Binding-site contacts:
Ligand atom C1 contacts residue ASN1074 of chain 1.C at 1.4 Å.
Ligand atom C3 contacts residue ASN1074 of chain 1.C at 3.8 Å.
Ligand atom C7 contacts residue ASN1074 of chain 1.C at 3.8 Å.
Ligand atom N2 contacts residue ALA706 of chain 1.C at 4.3 Å.
Ligand atom C2 contacts residue ASN1074 of chain 1.C at 2.5 Å.
Ligand atom N2 contacts residue ASN1074 of chain 1.C at 2.9 Å (h-bond).
Ligand atom C5 contacts residue ASN1074 of chain 1.C at 3.7 Å.
Ligand atom O7 contacts residue ALA706 of chain 1.C at 3.3 Å.
Ligand atom O5 contacts residue ASN1074 of chain 1.C at 2.4 Å (h-bond).
Ligand atom C4 contacts residue ASN1074 of chain 1.C at 4.2 Å.
Ligand atom C7 contacts residue ALA706 of chain 1.C at 4.2 Å (hydrophobic).
Ligand atom C8 contacts residue ASN1074 of chain 1.C at 4.3 Å.
Ligand atom N2 contacts residue GLN895 of chain 1.B at 4.5 Å.
Ligand atom O7 contacts residue GLN895 of chain 1.B at 4.3 Å.

Sequence of chain 1.B:
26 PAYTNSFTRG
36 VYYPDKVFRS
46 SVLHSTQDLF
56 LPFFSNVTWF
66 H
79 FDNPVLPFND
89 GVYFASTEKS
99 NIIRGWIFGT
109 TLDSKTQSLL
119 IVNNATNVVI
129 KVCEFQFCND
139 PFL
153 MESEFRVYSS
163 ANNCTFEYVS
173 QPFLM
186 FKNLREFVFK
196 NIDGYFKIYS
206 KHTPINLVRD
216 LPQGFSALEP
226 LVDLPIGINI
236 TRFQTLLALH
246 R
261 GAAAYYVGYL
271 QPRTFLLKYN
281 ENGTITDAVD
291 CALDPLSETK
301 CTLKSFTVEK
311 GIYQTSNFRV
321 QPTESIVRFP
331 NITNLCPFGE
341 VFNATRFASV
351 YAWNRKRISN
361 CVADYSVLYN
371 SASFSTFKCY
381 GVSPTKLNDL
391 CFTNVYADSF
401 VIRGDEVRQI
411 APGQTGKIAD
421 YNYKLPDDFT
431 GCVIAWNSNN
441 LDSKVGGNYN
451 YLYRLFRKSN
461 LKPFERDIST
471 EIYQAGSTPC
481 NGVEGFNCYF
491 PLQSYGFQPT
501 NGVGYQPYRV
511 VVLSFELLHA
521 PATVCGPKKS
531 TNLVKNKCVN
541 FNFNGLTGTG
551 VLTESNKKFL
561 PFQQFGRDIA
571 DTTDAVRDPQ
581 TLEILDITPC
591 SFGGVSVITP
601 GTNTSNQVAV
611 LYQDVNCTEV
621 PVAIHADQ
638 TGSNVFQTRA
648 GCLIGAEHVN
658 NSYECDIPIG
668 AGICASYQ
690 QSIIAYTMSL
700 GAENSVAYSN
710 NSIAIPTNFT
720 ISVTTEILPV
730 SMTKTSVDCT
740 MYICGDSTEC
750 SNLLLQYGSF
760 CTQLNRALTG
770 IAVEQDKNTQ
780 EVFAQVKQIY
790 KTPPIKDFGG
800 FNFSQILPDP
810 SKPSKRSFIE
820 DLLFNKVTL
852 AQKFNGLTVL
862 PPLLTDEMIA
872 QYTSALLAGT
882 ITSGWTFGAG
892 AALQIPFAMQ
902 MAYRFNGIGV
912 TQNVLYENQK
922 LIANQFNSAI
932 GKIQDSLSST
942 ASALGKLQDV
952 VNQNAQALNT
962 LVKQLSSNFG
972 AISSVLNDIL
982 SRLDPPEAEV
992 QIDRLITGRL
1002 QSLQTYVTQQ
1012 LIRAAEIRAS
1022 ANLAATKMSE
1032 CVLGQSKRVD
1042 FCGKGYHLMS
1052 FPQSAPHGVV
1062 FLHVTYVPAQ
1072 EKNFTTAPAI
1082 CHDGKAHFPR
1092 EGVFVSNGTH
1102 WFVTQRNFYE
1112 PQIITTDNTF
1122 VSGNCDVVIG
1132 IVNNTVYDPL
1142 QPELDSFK

The protein below binds the small molecule below.
Small molecule (SMILES): CC(=O)N[C@@H]1[C@@H](O)[C@H](O)[C@@H](CO)O[C@H]1O

Sequence of chain 1.C:
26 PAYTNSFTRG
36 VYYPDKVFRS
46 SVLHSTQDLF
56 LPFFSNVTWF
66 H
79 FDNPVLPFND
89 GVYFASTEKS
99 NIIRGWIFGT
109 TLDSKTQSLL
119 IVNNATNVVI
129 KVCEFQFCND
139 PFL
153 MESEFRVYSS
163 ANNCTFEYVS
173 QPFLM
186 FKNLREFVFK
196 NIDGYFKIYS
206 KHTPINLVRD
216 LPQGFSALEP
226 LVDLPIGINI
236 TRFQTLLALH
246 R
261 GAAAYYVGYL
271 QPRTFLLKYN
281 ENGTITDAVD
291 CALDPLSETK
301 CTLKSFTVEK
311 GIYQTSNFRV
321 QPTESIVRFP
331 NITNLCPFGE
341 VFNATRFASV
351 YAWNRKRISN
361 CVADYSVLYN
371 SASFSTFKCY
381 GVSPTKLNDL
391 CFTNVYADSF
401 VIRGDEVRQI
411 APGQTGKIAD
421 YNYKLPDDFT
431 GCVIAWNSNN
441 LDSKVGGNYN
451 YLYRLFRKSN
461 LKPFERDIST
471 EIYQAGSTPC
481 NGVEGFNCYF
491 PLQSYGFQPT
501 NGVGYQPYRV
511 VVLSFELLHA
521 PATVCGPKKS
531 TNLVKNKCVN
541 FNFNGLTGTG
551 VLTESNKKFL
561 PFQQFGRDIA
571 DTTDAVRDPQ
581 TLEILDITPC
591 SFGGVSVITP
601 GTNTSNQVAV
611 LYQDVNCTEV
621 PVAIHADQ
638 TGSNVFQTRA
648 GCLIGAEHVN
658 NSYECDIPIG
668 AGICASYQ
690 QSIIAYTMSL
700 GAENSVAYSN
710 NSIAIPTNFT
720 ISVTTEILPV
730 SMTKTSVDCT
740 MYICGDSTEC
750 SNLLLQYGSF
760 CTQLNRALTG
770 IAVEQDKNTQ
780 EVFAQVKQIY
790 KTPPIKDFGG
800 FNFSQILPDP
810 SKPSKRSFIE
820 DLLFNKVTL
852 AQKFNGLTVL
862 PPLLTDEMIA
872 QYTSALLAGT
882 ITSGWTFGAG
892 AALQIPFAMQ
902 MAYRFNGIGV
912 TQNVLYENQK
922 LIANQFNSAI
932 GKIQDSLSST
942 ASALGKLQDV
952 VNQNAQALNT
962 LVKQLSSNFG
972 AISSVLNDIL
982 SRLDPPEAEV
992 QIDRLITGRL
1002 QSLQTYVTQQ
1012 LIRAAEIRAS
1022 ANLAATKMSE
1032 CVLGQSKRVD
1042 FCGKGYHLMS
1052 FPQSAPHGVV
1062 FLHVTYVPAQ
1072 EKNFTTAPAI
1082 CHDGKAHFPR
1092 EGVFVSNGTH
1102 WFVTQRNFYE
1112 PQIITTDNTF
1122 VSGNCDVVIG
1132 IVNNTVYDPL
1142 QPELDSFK